Binding-site contacts:
Ligand atom CAE contacts residue HEM1 of chain 1.B at 3.3 Å.
Ligand atom CAG contacts residue HEM1 of chain 1.B at 3.5 Å.
Ligand atom CAO contacts residue HEM1 of chain 1.B at 3.6 Å.
Ligand atom NAP contacts residue HEM1 of chain 1.B at 3.7 Å.
Ligand atom NAI contacts residue PHE229 of chain 1.A at 4.4 Å.
Ligand atom CAL contacts residue HEM1 of chain 1.B at 3.0 Å.
Ligand atom CAH contacts residue ALA232 of chain 1.A at 3.7 Å (hydrophobic).
Ligand atom CAD contacts residue ARG385 of chain 1.A at 3.7 Å.
Ligand atom NAA contacts residue SER236 of chain 1.A at 3.2 Å (h-bond).
Ligand atom CAH contacts residue HEM1 of chain 1.B at 3.1 Å.
Ligand atom CAE contacts residue ASN84 of chain 1.A at 4.0 Å.
Ligand atom CAB contacts residue MET61 of chain 1.A at 4.2 Å (hydrophobic).
Ligand atom CAE contacts residue ALA232 of chain 1.A at 3.6 Å (hydrophobic).
Ligand atom NAA contacts residue ALA232 of chain 1.A at 4.0 Å.
Ligand atom CAF contacts residue PHE279 of chain 1.A at 4.0 Å (hydrophobic).
Ligand atom CAG contacts residue ASN84 of chain 1.A at 4.0 Å.
Ligand atom CAL contacts residue ALA232 of chain 1.A at 4.1 Å (hydrophobic).
Ligand atom CAF contacts residue HEM1 of chain 1.B at 3.6 Å.
Ligand atom CAL contacts residue SER236 of chain 1.A at 4.0 Å.
Ligand atom NAA contacts residue HEM1 of chain 1.B at 2.4 Å.
Ligand atom CAD contacts residue HEM1 of chain 1.B at 3.0 Å.
Ligand atom NAJ contacts residue HEM1 of chain 1.B at 3.9 Å.
Ligand atom CAC contacts residue HEM1 of chain 1.B at 4.4 Å.
Ligand atom NAI contacts residue THR228 of chain 1.A at 4.3 Å.
Ligand atom NAA contacts residue ARG385 of chain 1.A at 4.5 Å.
Ligand atom NAK contacts residue ALA232 of chain 1.A at 3.2 Å.
Ligand atom NAK contacts residue HEM1 of chain 1.B at 3.8 Å.
Ligand atom CAL contacts residue ARG385 of chain 1.A at 4.3 Å.
Ligand atom CAD contacts residue SER236 of chain 1.A at 4.1 Å.
Ligand atom CAM contacts residue HEM1 of chain 1.B at 3.9 Å.
Ligand atom CAE contacts residue THR228 of chain 1.A at 3.7 Å.
Ligand atom CAN contacts residue HEM1 of chain 1.B at 4.0 Å.
Ligand atom CAD contacts residue PHE279 of chain 1.A at 4.0 Å (hydrophobic).
Ligand atom CAF contacts residue ARG385 of chain 1.A at 4.2 Å.
Ligand atom NAP contacts residue ALA232 of chain 1.A at 4.4 Å.
Ligand atom NAK contacts residue THR228 of chain 1.A at 4.4 Å.
Ligand atom NAI contacts residue ASN84 of chain 1.A at 3.1 Å (h-bond).
Ligand atom NAI contacts residue HEM1 of chain 1.B at 3.1 Å.

The small molecule below binds the protein below.
Small molecule (SMILES): Nc1ccc2nccc(-n3cncn3)c2c1

Sequence of chain 1.A:
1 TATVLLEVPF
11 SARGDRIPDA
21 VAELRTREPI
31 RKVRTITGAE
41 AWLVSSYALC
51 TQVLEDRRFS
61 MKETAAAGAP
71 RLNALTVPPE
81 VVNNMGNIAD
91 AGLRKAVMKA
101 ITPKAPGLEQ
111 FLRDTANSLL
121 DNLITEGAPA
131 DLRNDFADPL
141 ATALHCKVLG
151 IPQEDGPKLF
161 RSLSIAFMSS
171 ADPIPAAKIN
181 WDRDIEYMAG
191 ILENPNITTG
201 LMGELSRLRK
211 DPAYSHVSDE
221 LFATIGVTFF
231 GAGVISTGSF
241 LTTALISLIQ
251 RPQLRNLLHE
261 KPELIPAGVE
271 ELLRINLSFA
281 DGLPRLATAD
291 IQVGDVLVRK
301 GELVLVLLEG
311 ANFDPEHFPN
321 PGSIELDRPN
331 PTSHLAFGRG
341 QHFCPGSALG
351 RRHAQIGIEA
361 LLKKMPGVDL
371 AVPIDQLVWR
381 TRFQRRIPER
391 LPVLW